Binding-site contacts:
Ligand atom C3 contacts residue LEU171 of chain 1.B at 3.7 Å (hydrophobic).
Ligand atom C3 contacts residue HIS205 of chain 1.B at 3.8 Å.
Ligand atom C3 contacts residue ARG234 of chain 1.B at 3.7 Å.
Ligand atom O1 contacts residue GLU263 of chain 1.B at 3.3 Å (salt-bridge).
Ligand atom C2 contacts residue GLU169 of chain 1.B at 3.7 Å.
Ligand atom O2 contacts residue HIS205 of chain 1.B at 3.0 Å (h-bond).
Ligand atom C2 contacts residue ARG234 of chain 1.B at 3.5 Å.
Ligand atom C4 contacts residue GLU263 of chain 1.B at 4.2 Å.
Ligand atom C2 contacts residue GLU263 of chain 1.B at 3.5 Å.
Ligand atom C1 contacts residue GLU263 of chain 1.B at 3.2 Å.
Ligand atom O1 contacts residue GLU169 of chain 1.B at 2.5 Å (salt-bridge).
Ligand atom C1 contacts residue MN1 of chain 1.H at 3.2 Å.
Ligand atom C3 contacts residue GLU175 of chain 1.B at 3.4 Å.
Ligand atom O1 contacts residue ASP202 of chain 1.B at 4.5 Å.
Ligand atom O4 contacts residue GLU263 of chain 1.B at 3.4 Å (salt-bridge).
Ligand atom O1 contacts residue MN1 of chain 1.H at 2.3 Å.
Ligand atom C2 contacts residue HIS205 of chain 1.B at 3.8 Å.
Ligand atom O2 contacts residue LEU171 of chain 1.B at 3.8 Å.
Ligand atom C4 contacts residue GLU175 of chain 1.B at 4.0 Å.
Ligand atom O2 contacts residue MN1 of chain 1.H at 2.3 Å.
Ligand atom C3 contacts residue GLU263 of chain 1.B at 4.4 Å.
Ligand atom O3 contacts residue LEU171 of chain 1.B at 3.9 Å.
Ligand atom O2 contacts residue ARG234 of chain 1.B at 3.0 Å (salt-bridge).
Ligand atom O2 contacts residue GLU263 of chain 1.B at 3.1 Å (salt-bridge).
Ligand atom O3 contacts residue GLU175 of chain 1.B at 2.7 Å (salt-bridge).
Ligand atom C1 contacts residue GLU169 of chain 1.B at 3.2 Å.
Ligand atom O3 contacts residue HIS205 of chain 1.B at 2.9 Å (h-bond).
Ligand atom C4 contacts residue ARG234 of chain 1.B at 4.2 Å.
Ligand atom O2 contacts residue GLU169 of chain 1.B at 3.0 Å (salt-bridge).
Ligand atom C1 contacts residue HIS228 of chain 1.B at 4.3 Å.
Ligand atom O3 contacts residue ARG234 of chain 1.B at 3.1 Å (salt-bridge).
Ligand atom C2 contacts residue MN1 of chain 1.H at 3.1 Å.
Ligand atom C4 contacts residue LEU133 of chain 1.B at 3.9 Å (hydrophobic).
Ligand atom O4 contacts residue ARG234 of chain 1.B at 3.4 Å (salt-bridge).
Ligand atom O2 contacts residue ASP202 of chain 1.B at 3.4 Å (salt-bridge).
Ligand atom O1 contacts residue HIS228 of chain 1.B at 3.0 Å.
Ligand atom O2 contacts residue HIS228 of chain 1.B at 4.5 Å.
Ligand atom C2 contacts residue LEU171 of chain 1.B at 3.8 Å (hydrophobic).

This protein binds this small molecule.
Small molecule (SMILES): O=C(CO)[C@@H](O)CO

Sequence of chain 1.B:
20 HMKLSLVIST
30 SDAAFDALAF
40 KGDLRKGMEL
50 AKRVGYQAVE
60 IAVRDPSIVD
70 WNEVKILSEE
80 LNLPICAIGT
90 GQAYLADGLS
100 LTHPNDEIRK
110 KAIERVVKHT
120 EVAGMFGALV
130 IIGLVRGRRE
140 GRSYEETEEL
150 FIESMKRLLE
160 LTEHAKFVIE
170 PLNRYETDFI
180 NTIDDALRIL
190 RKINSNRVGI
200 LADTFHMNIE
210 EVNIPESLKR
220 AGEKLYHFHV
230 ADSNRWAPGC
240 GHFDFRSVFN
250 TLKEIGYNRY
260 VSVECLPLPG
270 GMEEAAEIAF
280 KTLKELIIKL